Sequence of chain 1.A:
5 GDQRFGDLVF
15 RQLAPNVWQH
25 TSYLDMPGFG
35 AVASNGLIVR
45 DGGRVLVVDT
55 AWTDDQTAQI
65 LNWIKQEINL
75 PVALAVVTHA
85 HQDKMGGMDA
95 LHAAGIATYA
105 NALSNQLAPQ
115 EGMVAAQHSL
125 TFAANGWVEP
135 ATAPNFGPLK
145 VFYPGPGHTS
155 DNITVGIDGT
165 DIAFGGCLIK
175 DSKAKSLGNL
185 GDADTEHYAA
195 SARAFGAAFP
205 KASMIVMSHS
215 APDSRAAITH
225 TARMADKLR

A small-molecule ligand and the protein it binds are described below.
Small molecule (SMILES): O=C(Nc1nnn[nH]1)[C@H](Nc1ccccc1)c1ccccc1

Binding-site contacts:
Ligand atom C12 contacts residue ASN183 of chain 1.A at 3.4 Å.
Ligand atom N05 contacts residue HIS152 of chain 1.A at 3.8 Å.
Ligand atom N08 contacts residue ASP87 of chain 1.A at 4.0 Å.
Ligand atom N08 contacts residue CYS171 of chain 1.A at 3.6 Å.
Ligand atom C17 contacts residue TRP56 of chain 1.A at 3.8 Å (hydrophobic).
Ligand atom N07 contacts residue CYS171 of chain 1.A at 3.2 Å.
Ligand atom N07 contacts residue HIS213 of chain 1.A at 3.5 Å.
Ligand atom C04 contacts residue ZN1 of chain 1.C at 3.2 Å.
Ligand atom N05 contacts residue ASN183 of chain 1.A at 3.0 Å (h-bond).
Ligand atom N07 contacts residue HIS152 of chain 1.A at 3.1 Å.
Ligand atom N05 contacts residue GLY182 of chain 1.A at 3.6 Å.
Ligand atom N06 contacts residue LYS174 of chain 1.A at 2.8 Å (salt-bridge).
Ligand atom O01 contacts residue ASP87 of chain 1.A at 3.1 Å (salt-bridge).
Ligand atom C21 contacts residue LEU28 of chain 1.A at 3.9 Å (hydrophobic).
Ligand atom C04 contacts residue HIS152 of chain 1.A at 4.0 Å.
Ligand atom N05 contacts residue LYS174 of chain 1.A at 3.9 Å.
Ligand atom C21 contacts residue TRP56 of chain 1.A at 4.0 Å (hydrophobic).
Ligand atom N06 contacts residue ASN183 of chain 1.A at 3.8 Å.
Ligand atom C20 contacts residue GLN86 of chain 1.A at 3.6 Å.
Ligand atom N08 contacts residue ZN1 of chain 1.C at 2.0 Å.
Ligand atom N08 contacts residue HIS152 of chain 1.A at 3.6 Å.
Ligand atom N08 contacts residue HIS213 of chain 1.A at 2.9 Å (h-bond).
Ligand atom O01 contacts residue ZN1 of chain 1.C at 2.9 Å.
Ligand atom C19 contacts residue TRP56 of chain 1.A at 3.6 Å (hydrophobic).
Ligand atom C22 contacts residue TRP56 of chain 1.A at 4.0 Å (hydrophobic).
Ligand atom C14 contacts residue ASN183 of chain 1.A at 3.7 Å.
Ligand atom N03 contacts residue ZN1 of chain 1.C at 3.9 Å.
Ligand atom C13 contacts residue ASN183 of chain 1.A at 3.0 Å.
Ligand atom O01 contacts residue HIS213 of chain 1.A at 3.4 Å (h-bond).
Ligand atom N07 contacts residue ZN1 of chain 1.C at 2.7 Å.
Ligand atom C04 contacts residue HIS213 of chain 1.A at 3.7 Å.
Ligand atom N06 contacts residue ZN1 of chain 1.C at 4.0 Å.
Ligand atom C02 contacts residue ZN1 of chain 1.C at 3.8 Å.
Ligand atom C20 contacts residue TRP56 of chain 1.A at 3.8 Å (hydrophobic).
Ligand atom N07 contacts residue LYS174 of chain 1.A at 3.3 Å (salt-bridge).
Ligand atom C18 contacts residue TRP56 of chain 1.A at 3.7 Å (hydrophobic).
Ligand atom N06 contacts residue LEU181 of chain 1.A at 3.8 Å.
Ligand atom N06 contacts residue HIS152 of chain 1.A at 3.2 Å.
Ligand atom O01 contacts residue TRP56 of chain 1.A at 3.9 Å.
Ligand atom C11 contacts residue ASN183 of chain 1.A at 3.8 Å.